Sequence of chain 1.C:
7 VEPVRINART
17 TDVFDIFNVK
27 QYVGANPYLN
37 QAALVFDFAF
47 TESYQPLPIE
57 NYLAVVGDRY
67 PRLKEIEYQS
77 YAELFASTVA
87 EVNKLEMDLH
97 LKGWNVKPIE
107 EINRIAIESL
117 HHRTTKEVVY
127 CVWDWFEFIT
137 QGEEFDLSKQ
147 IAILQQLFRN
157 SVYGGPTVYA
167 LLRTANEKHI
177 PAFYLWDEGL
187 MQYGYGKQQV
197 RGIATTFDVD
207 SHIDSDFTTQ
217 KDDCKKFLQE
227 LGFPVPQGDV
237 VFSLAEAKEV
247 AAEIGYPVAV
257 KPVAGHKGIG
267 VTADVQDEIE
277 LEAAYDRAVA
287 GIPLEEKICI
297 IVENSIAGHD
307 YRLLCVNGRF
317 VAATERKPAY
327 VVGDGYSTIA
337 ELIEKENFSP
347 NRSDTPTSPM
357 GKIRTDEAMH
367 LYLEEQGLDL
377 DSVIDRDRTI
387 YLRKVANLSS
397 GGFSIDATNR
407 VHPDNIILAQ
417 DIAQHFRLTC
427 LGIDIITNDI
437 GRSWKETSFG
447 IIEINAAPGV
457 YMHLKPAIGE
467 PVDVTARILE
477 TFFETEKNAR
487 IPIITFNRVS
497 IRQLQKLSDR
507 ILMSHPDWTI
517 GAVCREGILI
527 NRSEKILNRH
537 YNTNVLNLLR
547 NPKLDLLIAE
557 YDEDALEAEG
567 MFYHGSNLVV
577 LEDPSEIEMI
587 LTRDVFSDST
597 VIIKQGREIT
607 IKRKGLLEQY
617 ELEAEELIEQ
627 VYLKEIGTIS

A small-molecule ligand and the protein it binds are described below.
Small molecule (SMILES): NC(N)=NCCC[C@H](NC(=O)C[C@@H](C=O)NC(=O)[C@H](CC(=O)N[C@@H](CCCN=C(N)N)C(=O)O)NC(=O)[C@@H](N)CC(=O)N[C@@H](CCCN=C(N)N)C(=O)O)C(=O)O

Binding-site contacts:
Ligand atom NH2 contacts residue ILE209 of chain 1.C at 3.4 Å (h-bond).
Ligand atom NE2 contacts residue SER211 of chain 1.D at 3.3 Å.
Ligand atom CD2 contacts residue THR163 of chain 1.D at 3.1 Å.
Ligand atom NH2 contacts residue THR215 of chain 1.D at 3.6 Å.
Ligand atom CG2 contacts residue THR202 of chain 1.D at 3.5 Å.
Ligand atom NE2 contacts residue GLY161 of chain 1.D at 3.1 Å.
Ligand atom CZ2 contacts residue THR215 of chain 1.D at 3.8 Å.
Ligand atom NE2 contacts residue VAL164 of chain 1.D at 2.9 Å.
Ligand atom O contacts residue ARG308 of chain 1.D at 3.4 Å (salt-bridge).
Ligand atom N contacts residue ALA453 of chain 1.D at 2.6 Å (h-bond).
Ligand atom NE2 contacts residue HIS208 of chain 1.C at 3.4 Å.
Ligand atom CG2 contacts residue HIS208 of chain 1.C at 3.2 Å.
Ligand atom CZ2 contacts residue ASP212 of chain 1.C at 2.9 Å.
Ligand atom CD2 contacts residue ILE209 of chain 1.C at 3.1 Å (hydrophobic).
Ligand atom CB contacts residue ALA453 of chain 1.D at 3.6 Å (hydrophobic).
Ligand atom NH2 contacts residue ASP212 of chain 1.D at 2.9 Å (salt-bridge).
Ligand atom CB2 contacts residue ALA453 of chain 1.D at 3.5 Å (hydrophobic).
Ligand atom CZ2 contacts residue VAL164 of chain 1.D at 3.9 Å (hydrophobic).
Ligand atom CD2 contacts residue GLY161 of chain 1.D at 3.4 Å.
Ligand atom CD2 contacts residue SER211 of chain 1.D at 3.9 Å.
Ligand atom C contacts residue PRO454 of chain 1.D at 3.8 Å (hydrophobic).
Ligand atom OX2 contacts residue ALA452 of chain 1.D at 3.8 Å.
Ligand atom CB2 contacts residue ALA452 of chain 1.D at 3.8 Å (hydrophobic).
Ligand atom N2 contacts residue ALA453 of chain 1.D at 3.4 Å (h-bond).
Ligand atom CA contacts residue ALA453 of chain 1.D at 3.0 Å (hydrophobic).
Ligand atom NH2 contacts residue ASP212 of chain 1.C at 3.1 Å.
Ligand atom OD1 contacts residue THR202 of chain 1.D at 3.8 Å.
Ligand atom NE2 contacts residue ASP212 of chain 1.C at 3.0 Å (salt-bridge).
Ligand atom CB2 contacts residue HIS208 of chain 1.C at 3.9 Å.
Ligand atom CB2 contacts residue THR163 of chain 1.D at 3.5 Å.
Ligand atom CG2 contacts residue THR163 of chain 1.D at 3.2 Å.
Ligand atom NH1 contacts residue ASP212 of chain 1.C at 3.0 Å (salt-bridge).
Ligand atom C contacts residue GLY455 of chain 1.D at 3.8 Å.
Ligand atom CB contacts residue ASN451 of chain 1.D at 3.5 Å.
Ligand atom CD2 contacts residue PRO162 of chain 1.D at 3.6 Å (hydrophobic).
Ligand atom NH2 contacts residue SER211 of chain 1.D at 3.6 Å.
Ligand atom C contacts residue ALA453 of chain 1.D at 3.2 Å (hydrophobic).
Ligand atom CD2 contacts residue HIS208 of chain 1.C at 3.2 Å.
Ligand atom CG2 contacts residue PRO162 of chain 1.D at 3.3 Å (hydrophobic).
Ligand atom CD2 contacts residue VAL164 of chain 1.D at 3.0 Å (hydrophobic).

Sequence of chain 1.D:
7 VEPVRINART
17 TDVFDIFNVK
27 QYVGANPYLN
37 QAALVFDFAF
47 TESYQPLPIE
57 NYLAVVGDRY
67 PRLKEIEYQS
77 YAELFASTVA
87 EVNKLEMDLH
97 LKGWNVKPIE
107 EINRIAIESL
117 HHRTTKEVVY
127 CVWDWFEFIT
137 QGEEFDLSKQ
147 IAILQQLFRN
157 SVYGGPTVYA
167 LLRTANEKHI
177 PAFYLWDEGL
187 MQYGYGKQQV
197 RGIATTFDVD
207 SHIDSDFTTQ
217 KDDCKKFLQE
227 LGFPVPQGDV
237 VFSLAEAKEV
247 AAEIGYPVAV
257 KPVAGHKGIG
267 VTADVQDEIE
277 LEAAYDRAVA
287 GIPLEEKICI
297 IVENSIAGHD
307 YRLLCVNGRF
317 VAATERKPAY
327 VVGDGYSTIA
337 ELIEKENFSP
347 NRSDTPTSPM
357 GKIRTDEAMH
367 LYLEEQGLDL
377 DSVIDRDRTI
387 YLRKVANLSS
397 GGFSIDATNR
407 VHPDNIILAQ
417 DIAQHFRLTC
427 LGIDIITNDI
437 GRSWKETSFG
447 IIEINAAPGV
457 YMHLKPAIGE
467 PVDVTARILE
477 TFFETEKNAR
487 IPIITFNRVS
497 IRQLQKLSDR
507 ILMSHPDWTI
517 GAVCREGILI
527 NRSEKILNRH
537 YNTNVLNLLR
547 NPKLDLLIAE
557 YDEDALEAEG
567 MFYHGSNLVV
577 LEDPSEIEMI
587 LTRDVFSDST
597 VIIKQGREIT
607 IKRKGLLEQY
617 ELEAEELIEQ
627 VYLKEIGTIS